Sequence of chain 3.A:
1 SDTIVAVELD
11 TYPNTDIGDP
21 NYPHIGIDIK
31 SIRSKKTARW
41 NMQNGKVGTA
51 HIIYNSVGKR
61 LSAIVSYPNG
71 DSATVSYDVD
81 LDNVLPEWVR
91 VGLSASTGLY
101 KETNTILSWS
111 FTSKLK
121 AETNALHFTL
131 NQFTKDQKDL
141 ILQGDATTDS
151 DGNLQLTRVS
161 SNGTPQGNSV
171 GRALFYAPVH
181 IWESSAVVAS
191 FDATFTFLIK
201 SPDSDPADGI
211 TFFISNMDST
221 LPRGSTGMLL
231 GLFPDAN

Binding-site contacts:
Ligand atom O2 contacts residue GLY98 of chain 3.A at 3.6 Å.
Ligand atom C4 contacts residue ASN14 of chain 3.A at 3.6 Å.
Ligand atom C5 contacts residue TYR12 of chain 3.A at 4.0 Å (hydrophobic).
Ligand atom C5 contacts residue LEU99 of chain 3.A at 4.1 Å (hydrophobic).
Ligand atom C1 contacts residue LEU99 of chain 3.A at 3.9 Å (hydrophobic).
Ligand atom C3 contacts residue ASN14 of chain 3.A at 3.8 Å.
Ligand atom C5 contacts residue ASP208 of chain 3.A at 4.0 Å.
Ligand atom O4 contacts residue ASP208 of chain 3.A at 2.5 Å (salt-bridge).
Ligand atom O2 contacts residue LEU99 of chain 3.A at 3.9 Å.
Ligand atom C3 contacts residue MET228 of chain 3.A at 3.8 Å (hydrophobic).
Ligand atom O4 contacts residue TYR12 of chain 3.A at 3.8 Å.
Ligand atom O2 contacts residue GLY227 of chain 3.A at 4.0 Å.
Ligand atom O5 contacts residue LEU99 of chain 3.A at 3.0 Å (h-bond).
Ligand atom C3 contacts residue GLY227 of chain 3.A at 4.2 Å.
Ligand atom C4 contacts residue GLY227 of chain 3.A at 3.9 Å.
Ligand atom O6 contacts residue LEU99 of chain 3.A at 2.9 Å (h-bond).
Ligand atom C5 contacts residue ASN14 of chain 3.A at 4.2 Å.
Ligand atom O3 contacts residue ASN14 of chain 3.A at 4.1 Å.
Ligand atom C6 contacts residue TYR100 of chain 3.A at 3.9 Å (hydrophobic).
Ligand atom O6 contacts residue GLY98 of chain 3.A at 3.2 Å.
Ligand atom O5 contacts residue GLY98 of chain 3.A at 4.0 Å.
Ligand atom C6 contacts residue ALA207 of chain 3.A at 3.5 Å (hydrophobic).
Ligand atom C4 contacts residue ASP208 of chain 3.A at 3.4 Å.
Ligand atom O6 contacts residue TYR100 of chain 3.A at 2.9 Å (h-bond).
Ligand atom O6 contacts residue ALA207 of chain 3.A at 3.2 Å.
Ligand atom C4 contacts residue MET228 of chain 3.A at 3.7 Å (hydrophobic).
Ligand atom O3 contacts residue GLY227 of chain 3.A at 3.4 Å.
Ligand atom O3 contacts residue MET228 of chain 3.A at 2.8 Å (h-bond).
Ligand atom O6 contacts residue ASP208 of chain 3.A at 3.1 Å (salt-bridge).
Ligand atom O5 contacts residue TYR100 of chain 3.A at 4.4 Å.
Ligand atom O4 contacts residue GLY227 of chain 3.A at 3.9 Å.
Ligand atom O4 contacts residue ASN14 of chain 3.A at 2.6 Å (h-bond).
Ligand atom C6 contacts residue GLY98 of chain 3.A at 4.4 Å.
Ligand atom O4 contacts residue MET228 of chain 3.A at 3.2 Å (h-bond).
Ligand atom C6 contacts residue LEU99 of chain 3.A at 4.0 Å (hydrophobic).
Ligand atom C6 contacts residue TYR12 of chain 3.A at 3.7 Å (hydrophobic).
Ligand atom C7 contacts residue LEU99 of chain 3.A at 4.0 Å (hydrophobic).
Ligand atom O3 contacts residue THR226 of chain 3.A at 4.1 Å.
Ligand atom C6 contacts residue ASP208 of chain 3.A at 3.5 Å.

This small molecule binds to this protein.
Small molecule (SMILES): CO[C@H]1O[C@H](CO)[C@@H](O)[C@H](O)[C@@H]1O